Binding-site contacts:
Ligand atom C5 contacts residue PHE323 of chain 1.A at 3.4 Å (hydrophobic).
Ligand atom S1 contacts residue GLN320 of chain 1.A at 3.5 Å (h-bond).
Ligand atom C12 contacts residue LEU327 of chain 1.A at 4.0 Å (hydrophobic).
Ligand atom O1 contacts residue GLN320 of chain 1.A at 3.1 Å (h-bond).
Ligand atom C15 contacts residue ASP269 of chain 1.A at 3.8 Å.
Ligand atom C13 contacts residue PHE323 of chain 1.A at 3.7 Å (hydrophobic).
Ligand atom C4 contacts residue PHE323 of chain 1.A at 3.5 Å (hydrophobic).
Ligand atom S1 contacts residue PHE323 of chain 1.A at 3.5 Å.
Ligand atom C2 contacts residue PHE323 of chain 1.A at 3.3 Å (hydrophobic).
Ligand atom N1 contacts residue VAL287 of chain 1.A at 3.9 Å.
Ligand atom C13 contacts residue ASN272 of chain 1.A at 3.3 Å.
Ligand atom C6 contacts residue PHE323 of chain 1.A at 3.6 Å (hydrophobic).
Ligand atom C13 contacts residue TYR118 of chain 1.A at 3.4 Å (hydrophobic).
Ligand atom C13 contacts residue ASP269 of chain 1.A at 3.9 Å.
Ligand atom C13 contacts residue ILE270 of chain 1.A at 3.9 Å (hydrophobic).
Ligand atom C16 contacts residue LEU308 of chain 1.A at 3.7 Å (hydrophobic).
Ligand atom C6 contacts residue ILE319 of chain 1.A at 3.7 Å (hydrophobic).
Ligand atom S1 contacts residue ILE319 of chain 1.A at 3.5 Å.
Ligand atom C16 contacts residue LEU327 of chain 1.A at 3.8 Å (hydrophobic).
Ligand atom C1 contacts residue PHE323 of chain 1.A at 3.6 Å (hydrophobic).
Ligand atom O1 contacts residue VAL287 of chain 1.A at 3.4 Å.
Ligand atom C8 contacts residue VAL287 of chain 1.A at 4.0 Å (hydrophobic).
Ligand atom C7 contacts residue PHE323 of chain 1.A at 3.8 Å (hydrophobic).
Ligand atom C3 contacts residue PHE323 of chain 1.A at 3.6 Å (hydrophobic).
Ligand atom C5 contacts residue PHE291 of chain 1.A at 3.9 Å (hydrophobic).
Ligand atom C7 contacts residue LEU308 of chain 1.A at 3.9 Å (hydrophobic).
Ligand atom C2 contacts residue PHE291 of chain 1.A at 4.0 Å (hydrophobic).
Ligand atom C6 contacts residue PHE291 of chain 1.A at 3.9 Å (hydrophobic).
Ligand atom C15 contacts residue ILE270 of chain 1.A at 4.0 Å (hydrophobic).
Ligand atom C12 contacts residue LEU308 of chain 1.A at 3.6 Å (hydrophobic).
Ligand atom C8 contacts residue TYR118 of chain 1.A at 3.2 Å (hydrophobic).
Ligand atom C11 contacts residue LEU327 of chain 1.A at 4.0 Å (hydrophobic).
Ligand atom O1 contacts residue PHE323 of chain 1.A at 3.8 Å.
Ligand atom N1 contacts residue PHE323 of chain 1.A at 3.6 Å.
Ligand atom N2 contacts residue PHE323 of chain 1.A at 3.4 Å.
Ligand atom C4 contacts residue VAL287 of chain 1.A at 3.9 Å (hydrophobic).
Ligand atom C8 contacts residue ASN272 of chain 1.A at 3.5 Å.
Ligand atom C4 contacts residue GLN320 of chain 1.A at 4.1 Å.
Ligand atom C12 contacts residue PHE323 of chain 1.A at 3.8 Å (hydrophobic).
Ligand atom C11 contacts residue LEU308 of chain 1.A at 4.2 Å (hydrophobic).

A small-molecule ligand and the protein it binds are described below.
Small molecule (SMILES): CCn1c(NC(C)C)nc2c(-c3cccnc3)csc2c1=O

Sequence of chain 1.A:
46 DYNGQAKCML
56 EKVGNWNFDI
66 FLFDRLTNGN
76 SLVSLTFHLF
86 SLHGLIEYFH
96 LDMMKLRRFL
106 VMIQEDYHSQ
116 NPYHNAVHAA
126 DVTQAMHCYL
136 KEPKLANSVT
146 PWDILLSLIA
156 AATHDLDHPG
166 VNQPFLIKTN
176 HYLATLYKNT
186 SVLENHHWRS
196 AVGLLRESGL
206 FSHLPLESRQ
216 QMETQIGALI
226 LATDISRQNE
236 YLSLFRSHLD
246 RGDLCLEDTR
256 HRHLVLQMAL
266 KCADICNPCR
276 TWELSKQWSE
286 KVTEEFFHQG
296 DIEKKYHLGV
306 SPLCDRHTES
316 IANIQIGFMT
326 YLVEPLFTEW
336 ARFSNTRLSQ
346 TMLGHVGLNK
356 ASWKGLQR